Sequence of chain 1.A:
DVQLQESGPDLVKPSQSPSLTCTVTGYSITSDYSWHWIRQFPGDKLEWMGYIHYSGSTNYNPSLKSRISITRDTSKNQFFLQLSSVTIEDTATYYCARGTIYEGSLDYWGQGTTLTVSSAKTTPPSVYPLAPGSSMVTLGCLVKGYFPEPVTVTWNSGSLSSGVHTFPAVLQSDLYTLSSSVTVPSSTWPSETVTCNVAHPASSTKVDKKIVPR

The small molecule below binds the protein below.
Small molecule (SMILES): CC(C)C[C@@H]1NC(=O)CNC(=O)[C@@H](N)CSSC[C@@H](C(=O)N[C@@H](CC(N)=O)C(=O)N[C@@H](Cc2ccccc2)C(=O)NCC=O)NC(=O)[C@H](CCC(=O)O)NC1=O

Binding-site contacts:
Ligand atom O contacts residue TRP66 of chain 1.A at 3.6 Å.
Ligand atom CE1 contacts residue SER123 of chain 1.A at 3.5 Å.
Ligand atom O contacts residue TYR69 of chain 1.A at 3.5 Å.
Ligand atom C contacts residue TYR69 of chain 1.A at 3.3 Å (hydrophobic).
Ligand atom O contacts residue TYR69 of chain 1.A at 3.1 Å (h-bond).
Ligand atom CE2 contacts residue GLY122 of chain 1.A at 3.4 Å.
Ligand atom C contacts residue THR117 of chain 1.B at 3.4 Å.
Ligand atom OD1 contacts residue PHE119 of chain 1.B at 3.3 Å.
Ligand atom N contacts residue TYR69 of chain 1.A at 3.6 Å.
Ligand atom CA contacts residue THR117 of chain 1.B at 3.2 Å.
Ligand atom C contacts residue PHE119 of chain 1.B at 3.7 Å (hydrophobic).
Ligand atom CD2 contacts residue ILE119 of chain 1.A at 3.6 Å (hydrophobic).
Ligand atom CA contacts residue ILE119 of chain 1.A at 3.5 Å (hydrophobic).
Ligand atom O contacts residue HIS54 of chain 1.A at 3.1 Å.
Ligand atom CB contacts residue ILE119 of chain 1.A at 3.6 Å (hydrophobic).
Ligand atom CB contacts residue PHE119 of chain 1.B at 3.5 Å (hydrophobic).
Ligand atom CD1 contacts residue GLY116 of chain 1.B at 3.4 Å.
Ligand atom ND2 contacts residue HIS118 of chain 1.B at 2.8 Å (h-bond).
Ligand atom O contacts residue PHE119 of chain 1.B at 3.2 Å.
Ligand atom CD1 contacts residue HIS54 of chain 1.A at 3.5 Å.
Ligand atom N contacts residue PHE119 of chain 1.B at 3.7 Å.
Ligand atom O contacts residue TYR51 of chain 1.B at 3.3 Å (h-bond).
Ligand atom N contacts residue ILE119 of chain 1.A at 3.4 Å.
Ligand atom ND2 contacts residue GLY116 of chain 1.B at 2.9 Å (h-bond).
Ligand atom CG contacts residue THR118 of chain 1.A at 3.6 Å.
Ligand atom CD1 contacts residue THR118 of chain 1.A at 3.6 Å.
Ligand atom O contacts residue HIS71 of chain 1.A at 3.3 Å.
Ligand atom CZ contacts residue GLN121 of chain 1.B at 3.2 Å.
Ligand atom C contacts residue HIS71 of chain 1.A at 3.6 Å.
Ligand atom CZ contacts residue SER123 of chain 1.A at 3.5 Å.
Ligand atom O contacts residue HIS71 of chain 1.A at 3.3 Å.
Ligand atom C contacts residue TYR69 of chain 1.A at 3.6 Å (hydrophobic).
Ligand atom O contacts residue SER52 of chain 1.A at 3.5 Å.
Ligand atom CZ contacts residue GLY122 of chain 1.A at 3.3 Å.
Ligand atom CD1 contacts residue SER52 of chain 1.A at 3.6 Å.
Ligand atom CE1 contacts residue GLN121 of chain 1.B at 3.7 Å.
Ligand atom CD2 contacts residue TYR57 of chain 1.B at 3.5 Å (hydrophobic).
Ligand atom OD1 contacts residue GLN121 of chain 1.B at 3.3 Å (h-bond).
Ligand atom N contacts residue THR117 of chain 1.B at 3.1 Å (h-bond).
Ligand atom O contacts residue TYR69 of chain 1.A at 3.4 Å.

Sequence of chain 1.B:
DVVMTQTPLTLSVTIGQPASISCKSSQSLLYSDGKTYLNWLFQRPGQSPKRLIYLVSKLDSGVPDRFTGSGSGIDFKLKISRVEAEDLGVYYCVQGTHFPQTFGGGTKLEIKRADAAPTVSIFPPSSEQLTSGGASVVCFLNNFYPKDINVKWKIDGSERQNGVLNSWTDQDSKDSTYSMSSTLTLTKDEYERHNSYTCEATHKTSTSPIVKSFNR